Sequence of chain 1.B:
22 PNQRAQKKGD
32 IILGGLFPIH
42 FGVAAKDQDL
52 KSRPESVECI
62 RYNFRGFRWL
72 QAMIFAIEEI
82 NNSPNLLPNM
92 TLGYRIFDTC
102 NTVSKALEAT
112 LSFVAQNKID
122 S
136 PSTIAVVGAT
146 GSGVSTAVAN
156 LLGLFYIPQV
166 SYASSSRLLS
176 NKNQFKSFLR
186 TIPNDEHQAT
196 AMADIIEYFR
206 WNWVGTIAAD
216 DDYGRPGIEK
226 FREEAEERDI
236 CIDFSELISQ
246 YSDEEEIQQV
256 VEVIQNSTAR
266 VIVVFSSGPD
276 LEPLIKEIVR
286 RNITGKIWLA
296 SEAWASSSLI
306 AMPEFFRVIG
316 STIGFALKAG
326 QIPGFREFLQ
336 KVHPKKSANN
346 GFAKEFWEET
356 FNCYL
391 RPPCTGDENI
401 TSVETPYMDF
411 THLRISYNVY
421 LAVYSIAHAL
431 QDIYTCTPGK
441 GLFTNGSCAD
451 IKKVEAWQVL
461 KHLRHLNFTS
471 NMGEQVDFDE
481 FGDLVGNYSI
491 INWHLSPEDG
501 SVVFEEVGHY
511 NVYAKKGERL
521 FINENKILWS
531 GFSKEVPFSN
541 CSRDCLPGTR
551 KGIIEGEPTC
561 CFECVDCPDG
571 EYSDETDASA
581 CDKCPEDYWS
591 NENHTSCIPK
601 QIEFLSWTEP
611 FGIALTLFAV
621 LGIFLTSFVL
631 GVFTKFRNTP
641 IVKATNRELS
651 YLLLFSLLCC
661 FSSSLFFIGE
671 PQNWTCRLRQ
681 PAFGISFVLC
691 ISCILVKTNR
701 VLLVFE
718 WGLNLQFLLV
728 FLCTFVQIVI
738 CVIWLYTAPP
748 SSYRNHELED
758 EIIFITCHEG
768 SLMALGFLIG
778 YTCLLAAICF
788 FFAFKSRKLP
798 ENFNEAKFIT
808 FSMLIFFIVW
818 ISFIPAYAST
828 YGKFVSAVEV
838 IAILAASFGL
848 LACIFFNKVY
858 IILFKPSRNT

Binding-site contacts:
Ligand atom C7 contacts residue ASP477 of chain 1.B at 4.3 Å.
Ligand atom C1 contacts residue GLN475 of chain 1.B at 3.1 Å.
Ligand atom C5 contacts residue ASN467 of chain 1.B at 3.8 Å.
Ligand atom C8 contacts residue ASN467 of chain 1.B at 4.4 Å.
Ligand atom C5 contacts residue GLN475 of chain 1.B at 3.8 Å.
Ligand atom C7 contacts residue ASN467 of chain 1.B at 3.3 Å.
Ligand atom C8 contacts residue ASP477 of chain 1.B at 4.5 Å.
Ligand atom C4 contacts residue GLN475 of chain 1.B at 4.4 Å.
Ligand atom O7 contacts residue ASP477 of chain 1.B at 4.0 Å.
Ligand atom O5 contacts residue GLN475 of chain 1.B at 3.6 Å.
Ligand atom N2 contacts residue GLN475 of chain 1.B at 4.5 Å.
Ligand atom O5 contacts residue ASN467 of chain 1.B at 2.4 Å (h-bond).
Ligand atom C7 contacts residue GLN475 of chain 1.B at 3.9 Å.
Ligand atom C3 contacts residue ASN467 of chain 1.B at 3.7 Å.
Ligand atom C3 contacts residue GLN475 of chain 1.B at 4.0 Å.
Ligand atom C2 contacts residue ASN467 of chain 1.B at 2.5 Å.
Ligand atom N2 contacts residue ASN467 of chain 1.B at 2.8 Å (h-bond).
Ligand atom C1 contacts residue ASN467 of chain 1.B at 1.4 Å.
Ligand atom C4 contacts residue ASN467 of chain 1.B at 4.3 Å.
Ligand atom C2 contacts residue GLN475 of chain 1.B at 4.0 Å.
Ligand atom O7 contacts residue GLN475 of chain 1.B at 2.9 Å (h-bond).
Ligand atom O7 contacts residue ASN467 of chain 1.B at 3.4 Å (h-bond).

This small molecule binds to this protein.
Small molecule (SMILES): CC(=O)N[C@@H]1[C@@H](O)[C@H](O)[C@@H](CO)O[C@H]1O